Binding-site contacts:
Ligand atom C1 contacts residue ASN306 of chain 1.A at 1.4 Å.
Ligand atom C8 contacts residue VAL445 of chain 1.A at 3.6 Å (hydrophobic).
Ligand atom C2 contacts residue ASN306 of chain 1.A at 2.4 Å.
Ligand atom O5 contacts residue ILE327 of chain 1.A at 3.6 Å.
Ligand atom C7 contacts residue VAL445 of chain 1.A at 4.4 Å (hydrophobic).
Ligand atom C8 contacts residue ASN306 of chain 1.A at 4.4 Å.
Ligand atom N2 contacts residue ASN306 of chain 1.A at 2.8 Å (h-bond).
Ligand atom O5 contacts residue ASN306 of chain 1.A at 2.4 Å (h-bond).
Ligand atom C4 contacts residue ASN306 of chain 1.A at 4.1 Å.
Ligand atom C5 contacts residue ASN306 of chain 1.A at 3.7 Å.
Ligand atom C1 contacts residue ILE327 of chain 1.A at 4.2 Å (hydrophobic).
Ligand atom C3 contacts residue ASN306 of chain 1.A at 3.6 Å.
Ligand atom O7 contacts residue ASN306 of chain 1.A at 3.8 Å.
Ligand atom C5 contacts residue ILE327 of chain 1.A at 4.4 Å (hydrophobic).
Ligand atom C7 contacts residue ASN306 of chain 1.A at 3.5 Å.

A protein and the small-molecule ligand that binds it are described below.
Small molecule (SMILES): CC(=O)N[C@@H]1[C@@H](O)[C@H](O)[C@@H](CO)O[C@H]1O

Sequence of chain 1.A:
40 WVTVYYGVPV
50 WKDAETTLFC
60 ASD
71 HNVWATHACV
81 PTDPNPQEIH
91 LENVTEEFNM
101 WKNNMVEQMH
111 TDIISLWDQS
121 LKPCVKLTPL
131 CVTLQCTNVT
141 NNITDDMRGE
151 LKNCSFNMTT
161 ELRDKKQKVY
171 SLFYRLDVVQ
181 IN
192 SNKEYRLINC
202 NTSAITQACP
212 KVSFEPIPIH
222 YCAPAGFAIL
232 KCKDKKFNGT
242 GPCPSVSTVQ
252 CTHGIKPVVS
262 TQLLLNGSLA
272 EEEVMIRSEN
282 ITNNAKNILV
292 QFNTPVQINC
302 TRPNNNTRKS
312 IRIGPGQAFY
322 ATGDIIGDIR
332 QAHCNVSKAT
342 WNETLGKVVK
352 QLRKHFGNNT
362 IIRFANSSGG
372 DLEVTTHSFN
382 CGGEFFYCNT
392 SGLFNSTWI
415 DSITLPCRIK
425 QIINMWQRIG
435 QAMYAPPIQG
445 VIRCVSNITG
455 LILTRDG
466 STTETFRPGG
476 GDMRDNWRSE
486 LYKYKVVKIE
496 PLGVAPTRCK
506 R